Binding-site contacts:
Ligand atom C1 contacts residue ASN165 of chain 1.G at 1.4 Å.
Ligand atom O7 contacts residue SER219 of chain 1.D at 3.1 Å.
Ligand atom C8 contacts residue NAG1 of chain 1.Y at 3.7 Å.
Ligand atom C5 contacts residue ASN165 of chain 1.G at 3.7 Å.
Ligand atom C1 contacts residue SER219 of chain 1.D at 4.4 Å.
Ligand atom C7 contacts residue ASN165 of chain 1.G at 3.3 Å.
Ligand atom O3 contacts residue ARG222 of chain 1.D at 4.5 Å.
Ligand atom C5 contacts residue LEU244 of chain 1.G at 4.2 Å (hydrophobic).
Ligand atom C8 contacts residue ASN165 of chain 1.G at 4.4 Å.
Ligand atom C2 contacts residue ASN165 of chain 1.G at 2.4 Å.
Ligand atom C7 contacts residue SER219 of chain 1.D at 4.3 Å.
Ligand atom O5 contacts residue ASN165 of chain 1.G at 2.4 Å (h-bond).
Ligand atom N2 contacts residue ARG222 of chain 1.D at 3.9 Å.
Ligand atom C4 contacts residue ASN165 of chain 1.G at 4.2 Å.
Ligand atom C8 contacts residue ARG222 of chain 1.D at 4.0 Å.
Ligand atom C2 contacts residue ARG222 of chain 1.D at 4.4 Å.
Ligand atom C3 contacts residue ASN165 of chain 1.G at 3.8 Å.
Ligand atom N2 contacts residue ASN165 of chain 1.G at 2.8 Å (h-bond).
Ligand atom O7 contacts residue ASN165 of chain 1.G at 3.5 Å (h-bond).
Ligand atom O6 contacts residue THR167 of chain 1.G at 4.5 Å.
Ligand atom C6 contacts residue LEU244 of chain 1.G at 4.2 Å (hydrophobic).
Ligand atom C8 contacts residue PRO221 of chain 1.D at 4.2 Å (hydrophobic).

Sequence of chain 1.D:
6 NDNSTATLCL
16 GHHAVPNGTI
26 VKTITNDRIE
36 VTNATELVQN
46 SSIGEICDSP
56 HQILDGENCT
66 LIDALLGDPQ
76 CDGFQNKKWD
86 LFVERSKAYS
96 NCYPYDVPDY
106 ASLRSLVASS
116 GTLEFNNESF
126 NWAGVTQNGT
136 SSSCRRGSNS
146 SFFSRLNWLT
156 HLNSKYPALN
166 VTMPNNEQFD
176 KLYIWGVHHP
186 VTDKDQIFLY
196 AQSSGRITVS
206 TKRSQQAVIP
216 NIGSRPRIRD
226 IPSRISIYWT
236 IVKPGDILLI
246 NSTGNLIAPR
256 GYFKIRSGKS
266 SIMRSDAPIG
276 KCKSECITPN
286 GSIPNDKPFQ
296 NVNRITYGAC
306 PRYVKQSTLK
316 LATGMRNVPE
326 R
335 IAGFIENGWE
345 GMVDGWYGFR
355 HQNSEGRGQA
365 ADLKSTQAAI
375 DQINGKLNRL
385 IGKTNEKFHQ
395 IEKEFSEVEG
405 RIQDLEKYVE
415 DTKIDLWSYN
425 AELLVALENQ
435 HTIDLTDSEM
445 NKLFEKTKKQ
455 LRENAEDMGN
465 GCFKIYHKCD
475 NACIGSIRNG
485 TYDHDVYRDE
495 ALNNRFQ

Sequence of chain 1.G:
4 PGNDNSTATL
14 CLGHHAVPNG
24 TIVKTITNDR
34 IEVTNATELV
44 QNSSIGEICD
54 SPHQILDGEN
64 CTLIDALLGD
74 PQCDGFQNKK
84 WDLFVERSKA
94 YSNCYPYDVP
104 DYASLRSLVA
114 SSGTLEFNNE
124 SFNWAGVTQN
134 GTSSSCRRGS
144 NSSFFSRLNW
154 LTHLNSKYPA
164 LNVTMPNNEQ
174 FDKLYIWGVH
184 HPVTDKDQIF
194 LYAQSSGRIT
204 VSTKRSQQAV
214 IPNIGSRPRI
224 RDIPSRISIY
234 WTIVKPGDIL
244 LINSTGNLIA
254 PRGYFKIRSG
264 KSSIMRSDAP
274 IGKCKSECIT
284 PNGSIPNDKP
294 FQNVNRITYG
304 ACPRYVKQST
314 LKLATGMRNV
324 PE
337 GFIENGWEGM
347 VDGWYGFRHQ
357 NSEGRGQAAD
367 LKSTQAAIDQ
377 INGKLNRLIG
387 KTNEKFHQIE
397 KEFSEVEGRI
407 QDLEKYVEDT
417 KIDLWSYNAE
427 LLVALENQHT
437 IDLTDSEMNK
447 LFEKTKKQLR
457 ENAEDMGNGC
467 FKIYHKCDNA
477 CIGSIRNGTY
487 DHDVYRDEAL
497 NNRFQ

The small molecule below binds the protein below.
Small molecule (SMILES): CC(=O)N[C@H]1[C@H](O[C@H]2[C@H](O)[C@@H](NC(C)=O)CO[C@@H]2CO)O[C@H](CO)[C@@H](O[C@@H]2O[C@H](CO)[C@@H](O)[C@H](O)[C@@H]2O)[C@@H]1O